This small molecule binds to this protein.
Small molecule (SMILES): Oc1nc(Cl)c(Cl)cc1Cl

Binding-site contacts:
Ligand atom CL8 contacts residue ALA108 of chain 1.A at 3.6 Å.
Ligand atom C03 contacts residue LEU110 of chain 1.A at 3.6 Å (hydrophobic).
Ligand atom C03 contacts residue F4Z1 of chain 2.C at 0.7 Å.
Ligand atom C03 contacts residue LEU110 of chain 2.A at 4.0 Å (hydrophobic).
Ligand atom C06 contacts residue LEU110 of chain 1.A at 3.7 Å (hydrophobic).
Ligand atom N05 contacts residue LEU110 of chain 2.A at 3.9 Å.
Ligand atom C03 contacts residue SER117 of chain 1.A at 3.8 Å.
Ligand atom CL8 contacts residue F4Z1 of chain 1.D at 1.9 Å.
Ligand atom C01 contacts residue F4Z1 of chain 2.C at 0.9 Å.
Ligand atom CL1 contacts residue THR119 of chain 2.A at 3.6 Å.
Ligand atom C06 contacts residue F4Z1 of chain 2.C at 0.7 Å.
Ligand atom C07 contacts residue F4Z1 of chain 2.C at 0.9 Å.
Ligand atom CL9 contacts residue LEU110 of chain 1.A at 3.7 Å.
Ligand atom CL9 contacts residue ALA109 of chain 1.A at 3.7 Å.
Ligand atom O04 contacts residue LEU110 of chain 1.A at 3.7 Å.
Ligand atom N05 contacts residue SER117 of chain 1.A at 3.1 Å (h-bond).
Ligand atom CL1 contacts residue SER117 of chain 2.A at 3.2 Å.
Ligand atom N05 contacts residue F4Z1 of chain 2.C at 0.7 Å.
Ligand atom C07 contacts residue F4Z1 of chain 1.D at 3.2 Å.
Ligand atom CL1 contacts residue ALA108 of chain 2.A at 4.0 Å.
Ligand atom CL9 contacts residue THR118 of chain 1.A at 3.8 Å.
Ligand atom O04 contacts residue SER117 of chain 1.A at 3.6 Å.
Ligand atom CL9 contacts residue F4Z1 of chain 2.C at 0.9 Å.
Ligand atom CL1 contacts residue THR118 of chain 2.A at 3.6 Å.
Ligand atom CL9 contacts residue THR119 of chain 1.A at 3.8 Å.
Ligand atom C01 contacts residue F4Z1 of chain 2.D at 3.2 Å.
Ligand atom C01 contacts residue F4Z1 of chain 1.D at 3.8 Å.
Ligand atom CL8 contacts residue F4Z1 of chain 2.D at 2.8 Å.
Ligand atom C02 contacts residue SER117 of chain 2.A at 3.8 Å.
Ligand atom N05 contacts residue LEU110 of chain 1.A at 3.8 Å.
Ligand atom CL8 contacts residue F4Z1 of chain 2.C at 2.1 Å.
Ligand atom O04 contacts residue F4Z1 of chain 2.C at 1.4 Å (h-bond).
Ligand atom C03 contacts residue SER117 of chain 2.A at 3.2 Å.
Ligand atom O04 contacts residue SER117 of chain 2.A at 2.2 Å (h-bond).
Ligand atom CL9 contacts residue ALA108 of chain 1.A at 3.5 Å.
Ligand atom C02 contacts residue F4Z1 of chain 2.C at 0.7 Å.
Ligand atom CL1 contacts residue F4Z1 of chain 2.C at 0.9 Å.
Ligand atom CL9 contacts residue SER117 of chain 1.A at 3.5 Å.
Ligand atom C02 contacts residue LEU110 of chain 1.A at 3.8 Å (hydrophobic).
Ligand atom C07 contacts residue F4Z1 of chain 2.D at 3.5 Å.

Sequence of chain 1.A:
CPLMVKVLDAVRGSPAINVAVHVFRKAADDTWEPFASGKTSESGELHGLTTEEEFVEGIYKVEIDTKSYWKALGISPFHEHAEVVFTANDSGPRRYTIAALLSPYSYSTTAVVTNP

Sequence of chain 2.A:
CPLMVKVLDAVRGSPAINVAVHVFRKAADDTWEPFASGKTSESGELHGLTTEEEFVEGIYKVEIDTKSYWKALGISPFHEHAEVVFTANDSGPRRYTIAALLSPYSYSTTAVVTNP